A small-molecule ligand and the protein it binds are described below.
Small molecule (SMILES): CC(=O)N[C@H]1[C@H](O[C@H]2[C@H](O)[C@@H](NC(C)=O)CO[C@@H]2CO)O[C@H](CO)[C@@H](O)[C@@H]1O

Sequence of chain 1.F:
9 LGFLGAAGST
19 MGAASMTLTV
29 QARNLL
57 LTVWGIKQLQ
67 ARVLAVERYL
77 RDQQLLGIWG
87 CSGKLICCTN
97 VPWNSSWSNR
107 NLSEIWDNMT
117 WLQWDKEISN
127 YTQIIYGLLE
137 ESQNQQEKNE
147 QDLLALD

Binding-site contacts:
Ligand atom C8 contacts residue PRO98 of chain 1.F at 4.5 Å (hydrophobic).
Ligand atom C7 contacts residue ASN100 of chain 1.F at 4.3 Å.
Ligand atom C2 contacts residue ASN100 of chain 1.F at 2.6 Å.
Ligand atom O6 contacts residue ASN100 of chain 1.F at 4.3 Å.
Ligand atom C1 contacts residue ASN100 of chain 1.F at 1.4 Å.
Ligand atom C5 contacts residue ASN100 of chain 1.F at 3.5 Å.
Ligand atom C4 contacts residue ASN100 of chain 1.F at 4.2 Å.
Ligand atom C3 contacts residue ASN100 of chain 1.F at 3.9 Å.
Ligand atom N2 contacts residue ASN100 of chain 1.F at 3.1 Å (h-bond).
Ligand atom O5 contacts residue ASN100 of chain 1.F at 2.2 Å (h-bond).